The small molecule below binds the protein below.
Small molecule (SMILES): CC(=O)N[C@H]1[C@H](O[C@H]2[C@H](O)[C@@H](NC(C)=O)CO[C@@H]2CO)O[C@H](CO)[C@@H](O)[C@@H]1O

Sequence of chain 35.L:
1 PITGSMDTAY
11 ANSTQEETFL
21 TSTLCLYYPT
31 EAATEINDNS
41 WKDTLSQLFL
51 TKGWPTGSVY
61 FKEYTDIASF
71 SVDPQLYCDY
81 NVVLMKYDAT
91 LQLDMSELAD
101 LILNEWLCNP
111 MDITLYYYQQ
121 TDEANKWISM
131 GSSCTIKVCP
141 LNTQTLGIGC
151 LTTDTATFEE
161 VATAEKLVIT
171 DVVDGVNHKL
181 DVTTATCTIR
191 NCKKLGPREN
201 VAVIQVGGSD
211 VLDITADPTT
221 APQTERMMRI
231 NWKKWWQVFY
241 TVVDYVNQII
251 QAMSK

Binding-site contacts:
Ligand atom C7 contacts residue ASN12 of chain 35.L at 3.9 Å.
Ligand atom C1 contacts residue ASN12 of chain 35.L at 2.1 Å.
Ligand atom N2 contacts residue ASN12 of chain 35.L at 3.8 Å.
Ligand atom O7 contacts residue ASN12 of chain 35.L at 3.7 Å.
Ligand atom C2 contacts residue ASN12 of chain 35.L at 3.2 Å.
Ligand atom O5 contacts residue ASN12 of chain 35.L at 2.6 Å (h-bond).
Ligand atom C5 contacts residue ASN12 of chain 35.L at 4.0 Å.